Sequence of chain 1.D:
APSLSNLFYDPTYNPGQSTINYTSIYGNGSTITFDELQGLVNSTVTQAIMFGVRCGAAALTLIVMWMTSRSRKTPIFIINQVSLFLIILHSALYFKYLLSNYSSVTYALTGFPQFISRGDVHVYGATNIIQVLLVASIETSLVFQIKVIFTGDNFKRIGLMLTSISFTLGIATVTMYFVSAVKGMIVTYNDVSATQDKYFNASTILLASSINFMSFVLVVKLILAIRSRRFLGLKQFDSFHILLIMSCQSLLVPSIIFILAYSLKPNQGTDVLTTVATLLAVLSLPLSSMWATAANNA

Sequence of chain 1.A:
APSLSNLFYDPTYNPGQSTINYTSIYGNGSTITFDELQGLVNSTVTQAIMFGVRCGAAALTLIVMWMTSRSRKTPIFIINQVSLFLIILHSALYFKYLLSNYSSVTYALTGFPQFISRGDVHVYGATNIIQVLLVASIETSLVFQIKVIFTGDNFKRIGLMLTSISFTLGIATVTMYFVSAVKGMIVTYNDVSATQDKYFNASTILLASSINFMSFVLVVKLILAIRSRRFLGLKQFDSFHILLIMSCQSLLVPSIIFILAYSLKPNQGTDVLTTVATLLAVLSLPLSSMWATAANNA

Binding-site contacts:
Ligand atom CAD contacts residue THR50 of chain 1.A at 3.9 Å.
Ligand atom OAF contacts residue GLN272 of chain 1.A at 3.0 Å (h-bond).
Ligand atom CAV contacts residue Y011 of chain 1.Q at 4.0 Å.
Ligand atom CAV contacts residue THR50 of chain 1.A at 3.6 Å.
Ligand atom CBA contacts residue VAL57 of chain 1.A at 3.7 Å (hydrophobic).
Ligand atom CAR contacts residue Y011 of chain 1.I at 3.6 Å.
Ligand atom CAC contacts residue Y011 of chain 1.I at 3.7 Å.
Ligand atom CAA contacts residue LEU283 of chain 1.A at 3.8 Å (hydrophobic).
Ligand atom CAA contacts residue VAL57 of chain 1.A at 4.2 Å (hydrophobic).
Ligand atom OAH contacts residue ASN46 of chain 1.A at 3.4 Å (h-bond).
Ligand atom OAG contacts residue Y011 of chain 1.Q at 2.6 Å (h-bond).
Ligand atom CAD contacts residue THR274 of chain 1.A at 4.1 Å.
Ligand atom CAP contacts residue VAL57 of chain 1.A at 4.0 Å (hydrophobic).
Ligand atom OAW contacts residue Y011 of chain 1.Q at 4.2 Å.
Ligand atom CAE contacts residue LEU277 of chain 1.A at 3.7 Å (hydrophobic).
Ligand atom CAB contacts residue ALA63 of chain 1.D at 3.8 Å (hydrophobic).
Ligand atom CAZ contacts residue THR50 of chain 1.A at 3.9 Å.
Ligand atom CAU contacts residue Y011 of chain 1.I at 3.9 Å.
Ligand atom CAA contacts residue LEU284 of chain 1.A at 4.2 Å (hydrophobic).
Ligand atom CAQ contacts residue ILE53 of chain 1.A at 3.9 Å (hydrophobic).
Ligand atom CAT contacts residue Y011 of chain 1.I at 3.4 Å.
Ligand atom CAO contacts residue Y011 of chain 1.Q at 3.9 Å.
Ligand atom CAK contacts residue Y011 of chain 1.Q at 4.1 Å.
Ligand atom CAC contacts residue VAL280 of chain 1.A at 4.1 Å (hydrophobic).
Ligand atom CAE contacts residue VAL280 of chain 1.A at 4.1 Å (hydrophobic).
Ligand atom CAJ contacts residue Y011 of chain 1.Q at 3.9 Å.
Ligand atom CAY contacts residue Y011 of chain 1.Q at 3.7 Å.
Ligand atom OAG contacts residue LEU103 of chain 1.D at 3.4 Å.
Ligand atom CBE contacts residue Y011 of chain 1.Q at 4.2 Å.
Ligand atom CAN contacts residue Y011 of chain 1.Q at 3.6 Å.
Ligand atom CAE contacts residue MET54 of chain 1.A at 3.6 Å (hydrophobic).
Ligand atom CAD contacts residue MET54 of chain 1.A at 3.5 Å (hydrophobic).
Ligand atom CBC contacts residue Y011 of chain 1.Q at 3.8 Å.
Ligand atom CAB contacts residue GLY60 of chain 1.D at 3.9 Å.
Ligand atom CAV contacts residue LEU103 of chain 1.D at 4.2 Å (hydrophobic).
Ligand atom CAK contacts residue ILE53 of chain 1.A at 3.9 Å (hydrophobic).
Ligand atom CAI contacts residue Y011 of chain 1.Q at 4.2 Å.
Ligand atom CAL contacts residue Y011 of chain 1.Q at 4.1 Å.
Ligand atom CAS contacts residue Y011 of chain 1.I at 3.8 Å.
Ligand atom CAP contacts residue Y011 of chain 1.Q at 4.0 Å.

This protein binds this small molecule.
Small molecule (SMILES): CC(C)CCC[C@@H](C)[C@H]1CC[C@H]2[C@@H]3CC=C4C[C@@H](OC(=O)CCC(=O)O)CC[C@]4(C)[C@H]3CC[C@]12C